Sequence of chain 1.C:
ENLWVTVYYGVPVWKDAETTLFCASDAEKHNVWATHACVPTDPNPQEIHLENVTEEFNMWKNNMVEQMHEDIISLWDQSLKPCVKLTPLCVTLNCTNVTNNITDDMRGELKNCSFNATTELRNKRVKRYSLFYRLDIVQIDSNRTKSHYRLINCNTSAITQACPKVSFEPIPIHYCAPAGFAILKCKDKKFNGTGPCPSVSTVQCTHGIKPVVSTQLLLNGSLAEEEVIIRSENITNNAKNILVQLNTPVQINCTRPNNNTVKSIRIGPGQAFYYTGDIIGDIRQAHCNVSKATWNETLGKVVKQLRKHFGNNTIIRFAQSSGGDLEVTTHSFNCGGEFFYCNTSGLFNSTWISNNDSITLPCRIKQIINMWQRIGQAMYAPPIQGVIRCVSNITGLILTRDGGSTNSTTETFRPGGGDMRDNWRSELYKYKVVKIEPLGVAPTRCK

Binding-site contacts:
Ligand atom C4 contacts residue ASN326 of chain 1.C at 4.4 Å.
Ligand atom O3 contacts residue HIS324 of chain 1.C at 4.2 Å.
Ligand atom O5 contacts residue THR408 of chain 1.C at 3.8 Å.
Ligand atom C3 contacts residue ASN326 of chain 1.C at 3.9 Å.
Ligand atom O5 contacts residue SER406 of chain 1.C at 4.1 Å.
Ligand atom O5 contacts residue ASN326 of chain 1.C at 2.5 Å (h-bond).
Ligand atom C1 contacts residue THR408 of chain 1.C at 3.8 Å.
Ligand atom C1 contacts residue SER406 of chain 1.C at 4.2 Å.
Ligand atom C7 contacts residue ARG437 of chain 1.C at 3.5 Å.
Ligand atom C8 contacts residue ARG437 of chain 1.C at 3.6 Å.
Ligand atom C5 contacts residue ASN326 of chain 1.C at 3.8 Å.
Ligand atom O7 contacts residue ARG437 of chain 1.C at 3.4 Å (salt-bridge).
Ligand atom C7 contacts residue ASN290 of chain 1.C at 4.0 Å.
Ligand atom C1 contacts residue HIS324 of chain 1.C at 4.3 Å.
Ligand atom N2 contacts residue HIS324 of chain 1.C at 3.0 Å (h-bond).
Ligand atom C7 contacts residue HIS324 of chain 1.C at 3.9 Å.
Ligand atom O7 contacts residue ASN290 of chain 1.C at 3.9 Å.
Ligand atom C7 contacts residue ASN326 of chain 1.C at 3.2 Å.
Ligand atom C8 contacts residue CYS291 of chain 1.C at 4.3 Å (hydrophobic).
Ligand atom C5 contacts residue THR408 of chain 1.C at 4.4 Å.
Ligand atom O3 contacts residue ARG437 of chain 1.C at 4.2 Å.
Ligand atom C8 contacts residue ASN290 of chain 1.C at 3.1 Å.
Ligand atom O7 contacts residue ASN326 of chain 1.C at 3.2 Å (h-bond).
Ligand atom C2 contacts residue ASN326 of chain 1.C at 2.5 Å.
Ligand atom C8 contacts residue THR292 of chain 1.C at 3.6 Å.
Ligand atom C3 contacts residue HIS324 of chain 1.C at 3.9 Å.
Ligand atom C8 contacts residue ASN326 of chain 1.C at 4.1 Å.
Ligand atom O6 contacts residue THR408 of chain 1.C at 4.2 Å.
Ligand atom N2 contacts residue ASN326 of chain 1.C at 2.9 Å (h-bond).
Ligand atom C2 contacts residue HIS324 of chain 1.C at 3.9 Å.
Ligand atom N2 contacts residue ARG437 of chain 1.C at 4.0 Å.
Ligand atom C8 contacts residue HIS324 of chain 1.C at 3.9 Å.
Ligand atom C1 contacts residue ASN326 of chain 1.C at 1.5 Å.

The small molecule below binds the protein below.
Small molecule (SMILES): CC(=O)N[C@H]1[C@H](O[C@H]2[C@H](O)[C@@H](NC(C)=O)CO[C@@H]2CO)O[C@H](CO)[C@@H](O)[C@@H]1O